Binding-site contacts:
Ligand atom F1 contacts residue VAL69 of chain 1.A at 3.4 Å.
Ligand atom C12 contacts residue TYR48 of chain 1.A at 3.6 Å (hydrophobic).
Ligand atom N1 contacts residue TYR48 of chain 1.A at 3.5 Å.
Ligand atom F2 contacts residue VAL69 of chain 1.A at 3.4 Å.
Ligand atom C1 contacts residue TYR48 of chain 1.A at 3.6 Å (hydrophobic).
Ligand atom C4 contacts residue MET56 of chain 1.A at 3.4 Å (hydrophobic).
Ligand atom N1 contacts residue PHE47 of chain 1.A at 3.4 Å.
Ligand atom F3 contacts residue HIS15 of chain 1.A at 3.6 Å.
Ligand atom C4 contacts residue TYR48 of chain 1.A at 3.6 Å (hydrophobic).
Ligand atom O1 contacts residue VAL69 of chain 1.A at 3.5 Å.
Ligand atom C16 contacts residue TYR74 of chain 1.A at 3.6 Å (hydrophobic).
Ligand atom C14 contacts residue SER13 of chain 1.A at 3.5 Å.
Ligand atom C14 contacts residue ASN108 of chain 1.A at 3.5 Å.
Ligand atom C2 contacts residue TYR48 of chain 1.A at 3.4 Å (hydrophobic).
Ligand atom F2 contacts residue LEU63 of chain 1.A at 3.3 Å.
Ligand atom F4 contacts residue MET19 of chain 1.A at 3.2 Å.
Ligand atom O2 contacts residue MET56 of chain 1.A at 3.6 Å.
Ligand atom F2 contacts residue HIS60 of chain 1.A at 3.5 Å.
Ligand atom F4 contacts residue HIS15 of chain 1.A at 3.3 Å.
Ligand atom F3 contacts residue ILE104 of chain 1.A at 3.2 Å.
Ligand atom N1 contacts residue MET76 of chain 1.A at 3.1 Å.
Ligand atom O4 contacts residue HIS15 of chain 1.A at 3.4 Å.
Ligand atom F3 contacts residue CYS106 of chain 1.A at 3.5 Å.
Ligand atom F2 contacts residue SER59 of chain 1.A at 3.6 Å.
Ligand atom F5 contacts residue SER13 of chain 1.A at 3.7 Å.
Ligand atom C3 contacts residue TYR48 of chain 1.A at 3.3 Å (hydrophobic).
Ligand atom F1 contacts residue LEU63 of chain 1.A at 3.7 Å.
Ligand atom C3 contacts residue TYR74 of chain 1.A at 3.4 Å (hydrophobic).
Ligand atom F1 contacts residue GLY90 of chain 1.A at 3.5 Å.
Ligand atom C10 contacts residue MET76 of chain 1.A at 3.6 Å (hydrophobic).
Ligand atom F5 contacts residue ASN108 of chain 1.A at 3.2 Å.
Ligand atom F4 contacts residue ALA44 of chain 1.A at 3.3 Å.
Ligand atom C4 contacts residue THR88 of chain 1.A at 3.6 Å.
Ligand atom C14 contacts residue HIS15 of chain 1.A at 3.6 Å.
Ligand atom O2 contacts residue SER59 of chain 1.A at 3.3 Å.
Ligand atom C16 contacts residue TYR48 of chain 1.A at 3.6 Å (hydrophobic).
Ligand atom O3 contacts residue HIS60 of chain 1.A at 2.8 Å (h-bond).
Ligand atom F5 contacts residue PHE11 of chain 1.A at 3.2 Å.
Ligand atom O1 contacts residue SER71 of chain 1.A at 3.2 Å.
Ligand atom C1 contacts residue CYS106 of chain 1.A at 3.6 Å (hydrophobic).

The protein below binds the small molecule below.
Small molecule (SMILES): N#Cc1cc(F)cc(Oc2ccc3c(c2C(F)F)[C@@H](O)C(F)(F)S3(=O)=O)c1

Sequence of chain 1.A:
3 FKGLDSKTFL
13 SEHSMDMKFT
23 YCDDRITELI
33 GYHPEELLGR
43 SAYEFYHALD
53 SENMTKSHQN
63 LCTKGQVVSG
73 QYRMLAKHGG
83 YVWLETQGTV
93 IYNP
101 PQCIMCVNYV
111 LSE